Sequence of chain 1.B:
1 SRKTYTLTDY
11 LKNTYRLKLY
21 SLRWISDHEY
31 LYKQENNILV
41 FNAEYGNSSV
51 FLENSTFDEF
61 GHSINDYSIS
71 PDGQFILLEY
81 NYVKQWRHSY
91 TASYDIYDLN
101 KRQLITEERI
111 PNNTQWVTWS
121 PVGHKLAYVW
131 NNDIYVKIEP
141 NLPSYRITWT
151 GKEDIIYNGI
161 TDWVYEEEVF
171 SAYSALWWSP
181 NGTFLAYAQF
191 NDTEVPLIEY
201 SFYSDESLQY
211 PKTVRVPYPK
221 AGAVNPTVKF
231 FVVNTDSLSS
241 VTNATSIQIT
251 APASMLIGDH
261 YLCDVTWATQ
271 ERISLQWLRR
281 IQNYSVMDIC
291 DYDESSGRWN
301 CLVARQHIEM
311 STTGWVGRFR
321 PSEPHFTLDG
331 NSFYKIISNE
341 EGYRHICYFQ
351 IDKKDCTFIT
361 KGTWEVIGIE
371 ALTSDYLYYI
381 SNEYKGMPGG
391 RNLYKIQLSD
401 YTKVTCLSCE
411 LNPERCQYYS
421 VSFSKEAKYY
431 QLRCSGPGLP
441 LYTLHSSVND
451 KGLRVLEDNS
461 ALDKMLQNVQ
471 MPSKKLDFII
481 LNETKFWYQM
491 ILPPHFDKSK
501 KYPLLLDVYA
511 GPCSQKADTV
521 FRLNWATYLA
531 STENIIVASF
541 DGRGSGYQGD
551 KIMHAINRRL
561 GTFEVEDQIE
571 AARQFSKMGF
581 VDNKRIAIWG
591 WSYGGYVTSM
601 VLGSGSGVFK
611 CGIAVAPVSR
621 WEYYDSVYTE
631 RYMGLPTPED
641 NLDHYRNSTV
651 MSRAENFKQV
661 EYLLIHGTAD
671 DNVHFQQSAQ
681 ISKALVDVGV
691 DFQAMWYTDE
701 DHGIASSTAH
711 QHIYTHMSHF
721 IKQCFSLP

Binding-site contacts:
Ligand atom C5 contacts residue ASN191 of chain 1.B at 3.7 Å.
Ligand atom O5 contacts residue ASN191 of chain 1.B at 2.4 Å (h-bond).
Ligand atom O7 contacts residue ILE156 of chain 1.B at 4.5 Å.
Ligand atom C5 contacts residue THR193 of chain 1.B at 3.8 Å.
Ligand atom C7 contacts residue ILE156 of chain 1.B at 3.8 Å (hydrophobic).
Ligand atom C8 contacts residue ILE156 of chain 1.B at 3.7 Å (hydrophobic).
Ligand atom C6 contacts residue THR193 of chain 1.B at 4.4 Å.
Ligand atom C1 contacts residue ILE156 of chain 1.B at 4.1 Å (hydrophobic).
Ligand atom C4 contacts residue ASN191 of chain 1.B at 4.3 Å.
Ligand atom C8 contacts residue THR193 of chain 1.B at 4.3 Å.
Ligand atom C7 contacts residue ASN191 of chain 1.B at 3.2 Å.
Ligand atom C1 contacts residue THR193 of chain 1.B at 3.4 Å.
Ligand atom C1 contacts residue ASN191 of chain 1.B at 1.4 Å.
Ligand atom N2 contacts residue ASN191 of chain 1.B at 2.9 Å (h-bond).
Ligand atom O7 contacts residue GLN189 of chain 1.B at 4.0 Å.
Ligand atom O7 contacts residue THR193 of chain 1.B at 4.1 Å.
Ligand atom N2 contacts residue ILE156 of chain 1.B at 3.7 Å.
Ligand atom C8 contacts residue GLU194 of chain 1.B at 3.3 Å.
Ligand atom O7 contacts residue LYS229 of chain 1.B at 4.3 Å.
Ligand atom O6 contacts residue GLU194 of chain 1.B at 3.5 Å (salt-bridge).
Ligand atom C2 contacts residue ASN191 of chain 1.B at 2.5 Å.
Ligand atom C7 contacts residue THR193 of chain 1.B at 4.5 Å.
Ligand atom C8 contacts residue THR150 of chain 1.B at 4.0 Å.
Ligand atom C8 contacts residue GLN189 of chain 1.B at 4.2 Å.
Ligand atom C3 contacts residue ASN191 of chain 1.B at 3.8 Å.
Ligand atom C8 contacts residue ASN191 of chain 1.B at 4.4 Å.
Ligand atom O6 contacts residue THR193 of chain 1.B at 3.5 Å.
Ligand atom O5 contacts residue THR193 of chain 1.B at 3.7 Å.
Ligand atom O7 contacts residue ASN191 of chain 1.B at 3.2 Å (h-bond).

This small molecule binds to this protein.
Small molecule (SMILES): CC(=O)N[C@H]1[C@H](O[C@H]2[C@H](O)[C@@H](NC(C)=O)CO[C@@H]2CO)O[C@H](CO)[C@@H](O[C@@H]2O[C@H](CO)[C@@H](O)[C@H](O)[C@@H]2O)[C@@H]1O